Binding-site contacts:
Ligand atom C3 contacts residue LYS252 of chain 1.A at 4.1 Å.
Ligand atom C11 contacts residue ASP248 of chain 1.A at 3.2 Å.
Ligand atom C1 contacts residue PHE293 of chain 1.A at 3.6 Å (hydrophobic).
Ligand atom C7 contacts residue ASP248 of chain 1.A at 4.2 Å.
Ligand atom C10 contacts residue PHE289 of chain 1.A at 3.2 Å (hydrophobic).
Ligand atom C11 contacts residue LEU251 of chain 1.A at 4.3 Å (hydrophobic).
Ligand atom C7 contacts residue PHE293 of chain 1.A at 4.3 Å (hydrophobic).
Ligand atom C6 contacts residue LYS252 of chain 1.A at 4.4 Å.
Ligand atom C6 contacts residue SER249 of chain 1.A at 3.8 Å.
Ligand atom N2 contacts residue ASP248 of chain 1.A at 4.2 Å.
Ligand atom C11 contacts residue PHE289 of chain 1.A at 3.8 Å (hydrophobic).
Ligand atom C8 contacts residue ARG292 of chain 1.A at 3.6 Å.
Ligand atom N2 contacts residue SER249 of chain 1.A at 4.5 Å.
Ligand atom C8 contacts residue LEU288 of chain 1.A at 4.4 Å (hydrophobic).
Ligand atom C9 contacts residue LEU288 of chain 1.A at 3.3 Å (hydrophobic).
Ligand atom C12 contacts residue PHE289 of chain 1.A at 4.3 Å (hydrophobic).
Ligand atom C9 contacts residue ASP248 of chain 1.A at 4.1 Å.
Ligand atom C6 contacts residue ASP248 of chain 1.A at 3.1 Å.
Ligand atom C12 contacts residue PHE293 of chain 1.A at 4.3 Å (hydrophobic).
Ligand atom C1 contacts residue ARG292 of chain 1.A at 4.1 Å.
Ligand atom C9 contacts residue PHE289 of chain 1.A at 3.7 Å (hydrophobic).
Ligand atom C12 contacts residue LYS252 of chain 1.A at 4.2 Å.
Ligand atom C9 contacts residue ARG292 of chain 1.A at 3.9 Å.
Ligand atom C10 contacts residue ASP248 of chain 1.A at 3.2 Å.
Ligand atom C10 contacts residue LEU288 of chain 1.A at 3.4 Å (hydrophobic).
Ligand atom C7 contacts residue ARG292 of chain 1.A at 4.2 Å.
Ligand atom C12 contacts residue ASP248 of chain 1.A at 3.2 Å.
Ligand atom C1 contacts residue LYS252 of chain 1.A at 4.0 Å.
Ligand atom N1 contacts residue ARG292 of chain 1.A at 4.4 Å.
Ligand atom C3 contacts residue ASP248 of chain 1.A at 4.0 Å.
Ligand atom N1 contacts residue ASP248 of chain 1.A at 4.4 Å.

Sequence of chain 1.A:
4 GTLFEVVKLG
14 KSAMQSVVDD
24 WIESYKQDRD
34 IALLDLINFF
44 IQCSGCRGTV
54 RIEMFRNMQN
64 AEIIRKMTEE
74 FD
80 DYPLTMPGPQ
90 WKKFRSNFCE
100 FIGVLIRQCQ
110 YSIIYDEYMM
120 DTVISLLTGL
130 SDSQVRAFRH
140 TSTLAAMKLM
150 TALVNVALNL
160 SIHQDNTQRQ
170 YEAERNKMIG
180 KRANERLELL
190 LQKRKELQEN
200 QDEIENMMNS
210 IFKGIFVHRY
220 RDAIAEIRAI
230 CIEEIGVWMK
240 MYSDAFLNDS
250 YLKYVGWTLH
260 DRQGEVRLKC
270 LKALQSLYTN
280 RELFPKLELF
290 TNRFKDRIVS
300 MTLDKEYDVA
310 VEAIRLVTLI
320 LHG

The protein below binds the small molecule below.
Small molecule (SMILES): CN(C(=O)[C@H]1CCNC1)c1ccccc1